A small-molecule ligand and the protein it binds are described below.
Small molecule (SMILES): CC(=O)N[C@H]1[C@H](O[C@H]2[C@H](O)[C@@H](NC(C)=O)CO[C@@H]2CO)O[C@H](CO)[C@@H](O[C@@H]2O[C@H](CO)[C@@H](O)[C@H](O)[C@@H]2O)[C@@H]1O

Sequence of chain 1.D:
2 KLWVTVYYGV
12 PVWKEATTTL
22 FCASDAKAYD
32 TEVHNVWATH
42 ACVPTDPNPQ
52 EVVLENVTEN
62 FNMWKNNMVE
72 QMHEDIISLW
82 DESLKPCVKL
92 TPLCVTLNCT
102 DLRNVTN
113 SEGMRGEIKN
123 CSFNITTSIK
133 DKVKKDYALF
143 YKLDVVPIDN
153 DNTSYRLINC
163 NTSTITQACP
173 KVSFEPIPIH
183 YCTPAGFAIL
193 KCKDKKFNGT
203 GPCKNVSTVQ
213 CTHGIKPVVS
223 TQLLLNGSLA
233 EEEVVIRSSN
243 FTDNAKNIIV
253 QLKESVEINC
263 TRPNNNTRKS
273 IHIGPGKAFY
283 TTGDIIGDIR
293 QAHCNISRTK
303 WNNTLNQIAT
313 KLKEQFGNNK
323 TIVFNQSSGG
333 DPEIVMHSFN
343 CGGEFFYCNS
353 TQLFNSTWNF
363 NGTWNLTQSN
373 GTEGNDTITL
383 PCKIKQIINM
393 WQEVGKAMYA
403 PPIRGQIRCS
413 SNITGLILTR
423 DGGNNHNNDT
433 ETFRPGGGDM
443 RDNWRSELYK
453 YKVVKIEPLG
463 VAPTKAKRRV

Binding-site contacts:
Ligand atom N2 contacts residue ASN207 of chain 1.D at 2.9 Å (h-bond).
Ligand atom C8 contacts residue LYS197 of chain 1.D at 3.7 Å.
Ligand atom C1 contacts residue ASN207 of chain 1.D at 1.5 Å.
Ligand atom C7 contacts residue ASP196 of chain 1.D at 3.8 Å.
Ligand atom C7 contacts residue LYS206 of chain 1.D at 4.1 Å.
Ligand atom C6 contacts residue LYS197 of chain 1.D at 3.9 Å.
Ligand atom C4 contacts residue ASN207 of chain 1.D at 4.3 Å.
Ligand atom C5 contacts residue ASN207 of chain 1.D at 3.7 Å.
Ligand atom O7 contacts residue LYS195 of chain 1.D at 3.9 Å.
Ligand atom C8 contacts residue LYS206 of chain 1.D at 3.9 Å.
Ligand atom O7 contacts residue ASP196 of chain 1.D at 3.4 Å.
Ligand atom C7 contacts residue ASN207 of chain 1.D at 3.4 Å.
Ligand atom O7 contacts residue ASN207 of chain 1.D at 3.1 Å (h-bond).
Ligand atom O7 contacts residue LYS197 of chain 1.D at 4.1 Å.
Ligand atom O5 contacts residue ASN207 of chain 1.D at 2.4 Å (h-bond).
Ligand atom O6 contacts residue LYS197 of chain 1.D at 2.9 Å (salt-bridge).
Ligand atom C3 contacts residue ASN207 of chain 1.D at 3.8 Å.
Ligand atom N2 contacts residue LYS195 of chain 1.D at 3.6 Å.
Ligand atom N2 contacts residue LYS197 of chain 1.D at 4.0 Å.
Ligand atom O7 contacts residue LYS206 of chain 1.D at 3.5 Å.
Ligand atom C7 contacts residue LYS197 of chain 1.D at 3.7 Å.
Ligand atom C8 contacts residue ASP196 of chain 1.D at 4.3 Å.
Ligand atom N2 contacts residue ASP196 of chain 1.D at 4.3 Å.
Ligand atom O3 contacts residue LYS197 of chain 1.D at 3.8 Å.
Ligand atom C2 contacts residue ASN207 of chain 1.D at 2.5 Å.
Ligand atom C7 contacts residue LYS195 of chain 1.D at 3.9 Å.